Binding-site contacts:
Ligand atom O contacts residue TYR159 of chain 1.A at 2.5 Å (h-bond).
Ligand atom C contacts residue THR143 of chain 1.A at 3.4 Å.
Ligand atom CG2 contacts residue TYR7 of chain 1.A at 3.2 Å (hydrophobic).
Ligand atom CA contacts residue TYR7 of chain 1.A at 3.2 Å (hydrophobic).
Ligand atom OXT contacts residue THR143 of chain 1.A at 2.5 Å (h-bond).
Ligand atom NH2 contacts residue TRP147 of chain 1.A at 3.3 Å.
Ligand atom CZ contacts residue TRP147 of chain 1.A at 3.4 Å (hydrophobic).
Ligand atom C contacts residue TYR7 of chain 1.A at 3.3 Å (hydrophobic).
Ligand atom OG1 contacts residue ASN66 of chain 1.A at 2.6 Å (h-bond).
Ligand atom O contacts residue TRP147 of chain 1.A at 2.8 Å (h-bond).
Ligand atom O contacts residue LYS146 of chain 1.A at 2.7 Å (salt-bridge).
Ligand atom O contacts residue TYR84 of chain 1.A at 3.4 Å (h-bond).
Ligand atom N contacts residue TYR7 of chain 1.A at 3.4 Å (h-bond).
Ligand atom CB contacts residue ASN77 of chain 1.A at 3.5 Å.
Ligand atom CD1 contacts residue ASN77 of chain 1.A at 3.3 Å.
Ligand atom CG1 contacts residue TYR99 of chain 1.A at 3.4 Å (hydrophobic).
Ligand atom O contacts residue ASN77 of chain 1.A at 2.9 Å (h-bond).
Ligand atom CG2 contacts residue GLU63 of chain 1.A at 3.3 Å.
Ligand atom C contacts residue TYR84 of chain 1.A at 3.5 Å (hydrophobic).
Ligand atom N contacts residue TYR171 of chain 1.A at 2.7 Å (h-bond).
Ligand atom N contacts residue TYR99 of chain 1.A at 3.1 Å (h-bond).
Ligand atom OG1 contacts residue GLU63 of chain 1.A at 2.9 Å (salt-bridge).
Ligand atom CB contacts residue GLU63 of chain 1.A at 3.5 Å.
Ligand atom N contacts residue TYR7 of chain 1.A at 2.7 Å (h-bond).
Ligand atom N contacts residue GLU63 of chain 1.A at 2.8 Å (salt-bridge).
Ligand atom CA contacts residue ASN66 of chain 1.A at 3.4 Å.
Ligand atom CD2 contacts residue TRP167 of chain 1.A at 3.5 Å (hydrophobic).
Ligand atom N contacts residue ASN77 of chain 1.A at 2.8 Å (h-bond).
Ligand atom NE contacts residue LEU156 of chain 1.A at 3.4 Å.
Ligand atom NH2 contacts residue ASP114 of chain 1.A at 3.2 Å (salt-bridge).
Ligand atom CZ contacts residue ASP114 of chain 1.A at 3.5 Å.
Ligand atom NH1 contacts residue ARG97 of chain 1.A at 3.1 Å (salt-bridge).
Ligand atom CE3 contacts residue TYR123 of chain 1.A at 3.4 Å (hydrophobic).
Ligand atom OXT contacts residue TYR84 of chain 1.A at 2.9 Å (h-bond).
Ligand atom CA contacts residue TYR171 of chain 1.A at 3.5 Å (hydrophobic).
Ligand atom CD1 contacts residue GLU63 of chain 1.A at 3.3 Å.
Ligand atom CA contacts residue TYR99 of chain 1.A at 3.5 Å (hydrophobic).
Ligand atom CB contacts residue ASN66 of chain 1.A at 3.5 Å.
Ligand atom CB contacts residue TYR99 of chain 1.A at 3.4 Å (hydrophobic).
Ligand atom O contacts residue ASN66 of chain 1.A at 3.0 Å (h-bond).

A protein and the small-molecule ligand that binds it are described below.
Small molecule (SMILES): CC(C)C[C@H](N)C(=O)N[C@H](C(=O)N[C@H](C(=O)N[C@@H](CCC(N)=O)C(=O)N[C@H](C(=O)N[C@@H](C)C(=O)N[C@@H](CCCN=C(N)N)C(=O)N[C@H](C(=O)N[C@@H](CC1=CN=C2C=CC=CC12)C(=O)O)C(C)C)C(C)C)C(C)C)[C@@H](C)O

Sequence of chain 1.A:
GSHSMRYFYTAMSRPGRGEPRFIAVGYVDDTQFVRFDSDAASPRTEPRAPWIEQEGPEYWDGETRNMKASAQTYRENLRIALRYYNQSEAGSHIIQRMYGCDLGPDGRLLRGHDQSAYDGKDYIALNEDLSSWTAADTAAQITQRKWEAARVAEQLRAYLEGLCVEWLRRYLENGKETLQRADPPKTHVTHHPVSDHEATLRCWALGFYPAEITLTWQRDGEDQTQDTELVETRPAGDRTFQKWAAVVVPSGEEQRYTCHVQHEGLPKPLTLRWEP